Sequence of chain 1.J:
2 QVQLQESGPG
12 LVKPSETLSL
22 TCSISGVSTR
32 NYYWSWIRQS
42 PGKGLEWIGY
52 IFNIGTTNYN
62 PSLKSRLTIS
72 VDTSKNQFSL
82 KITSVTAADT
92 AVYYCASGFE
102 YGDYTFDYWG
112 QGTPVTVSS

Sequence of chain 1.B:
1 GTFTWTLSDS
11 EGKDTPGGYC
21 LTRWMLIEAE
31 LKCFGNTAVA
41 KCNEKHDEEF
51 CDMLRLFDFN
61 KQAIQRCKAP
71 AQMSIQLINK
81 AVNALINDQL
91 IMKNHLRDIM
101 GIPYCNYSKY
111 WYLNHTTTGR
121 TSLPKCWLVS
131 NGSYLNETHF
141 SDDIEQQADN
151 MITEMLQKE

This small molecule binds to this protein.
Small molecule (SMILES): CC(=O)N[C@H]1[C@H](O[C@H]2[C@H](O)[C@@H](NC(C)=O)CO[C@@H]2CO)O[C@H](CO)[C@@H](O[C@@H]2O[C@H](CO[C@H]3O[C@H](CO)[C@@H](O)[C@H](O)[C@@H]3O)[C@@H](O)[C@H](O[C@H]3O[C@H](CO)[C@@H](O)[C@H](O)[C@@H]3O)[C@@H]2O)[C@@H]1O

Sequence of chain 1.A:
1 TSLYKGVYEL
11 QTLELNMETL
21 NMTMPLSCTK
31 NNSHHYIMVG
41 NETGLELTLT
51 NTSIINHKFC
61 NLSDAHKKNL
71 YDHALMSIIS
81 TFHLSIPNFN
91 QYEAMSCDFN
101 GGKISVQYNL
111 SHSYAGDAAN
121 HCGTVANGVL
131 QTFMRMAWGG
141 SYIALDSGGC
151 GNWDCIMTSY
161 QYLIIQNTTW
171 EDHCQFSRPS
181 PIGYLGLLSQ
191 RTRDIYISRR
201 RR

Binding-site contacts:
Ligand atom N2 contacts residue THR121 of chain 1.B at 3.4 Å.
Ligand atom C2 contacts residue TYR102 of chain 1.J at 4.1 Å (hydrophobic).
Ligand atom C8 contacts residue PHE34 of chain 1.B at 3.3 Å (hydrophobic).
Ligand atom N2 contacts residue ASN114 of chain 1.B at 2.9 Å (h-bond).
Ligand atom N2 contacts residue GLN11 of chain 1.A at 4.1 Å.
Ligand atom O6 contacts residue THR116 of chain 1.B at 3.5 Å.
Ligand atom O3 contacts residue MAN5 of chain 1.L at 3.3 Å (h-bond).
Ligand atom C7 contacts residue THR121 of chain 1.B at 3.8 Å.
Ligand atom O7 contacts residue LYS32 of chain 1.B at 3.6 Å.
Ligand atom C1 contacts residue ASN114 of chain 1.B at 1.4 Å.
Ligand atom C7 contacts residue GLN11 of chain 1.A at 3.7 Å.
Ligand atom C2 contacts residue GLN11 of chain 1.A at 3.9 Å.
Ligand atom O7 contacts residue TYR112 of chain 1.B at 2.7 Å (h-bond).
Ligand atom C3 contacts residue TYR102 of chain 1.J at 3.6 Å (hydrophobic).
Ligand atom C7 contacts residue TYR112 of chain 1.B at 3.3 Å (hydrophobic).
Ligand atom O2 contacts residue TYR105 of chain 1.J at 4.2 Å.
Ligand atom C6 contacts residue TYR102 of chain 1.J at 3.4 Å (hydrophobic).
Ligand atom C1 contacts residue TYR102 of chain 1.J at 3.4 Å (hydrophobic).
Ligand atom C8 contacts residue CYS33 of chain 1.B at 3.8 Å (hydrophobic).
Ligand atom C5 contacts residue ASN114 of chain 1.B at 3.7 Å.
Ligand atom C8 contacts residue LYS32 of chain 1.B at 4.1 Å.
Ligand atom C4 contacts residue TYR102 of chain 1.J at 3.8 Å (hydrophobic).
Ligand atom C1 contacts residue GLN11 of chain 1.A at 4.0 Å.
Ligand atom O7 contacts residue GLN11 of chain 1.A at 3.0 Å (h-bond).
Ligand atom C8 contacts residue THR121 of chain 1.B at 3.4 Å.
Ligand atom C1 contacts residue THR121 of chain 1.B at 4.2 Å.
Ligand atom C3 contacts residue ASN114 of chain 1.B at 3.8 Å.
Ligand atom O6 contacts residue ASN114 of chain 1.B at 4.2 Å.
Ligand atom O5 contacts residue ASN114 of chain 1.B at 2.4 Å (h-bond).
Ligand atom O3 contacts residue TYR102 of chain 1.J at 3.2 Å (h-bond).
Ligand atom C8 contacts residue TYR112 of chain 1.B at 3.7 Å (hydrophobic).
Ligand atom O5 contacts residue TYR102 of chain 1.J at 2.6 Å (h-bond).
Ligand atom C2 contacts residue ASN114 of chain 1.B at 2.5 Å.
Ligand atom C6 contacts residue LEU31 of chain 1.B at 4.2 Å (hydrophobic).
Ligand atom C4 contacts residue TYR102 of chain 1.J at 4.0 Å (hydrophobic).
Ligand atom C5 contacts residue TYR102 of chain 1.J at 3.4 Å (hydrophobic).
Ligand atom C7 contacts residue ASN114 of chain 1.B at 3.6 Å.
Ligand atom O7 contacts residue ASN114 of chain 1.B at 3.8 Å.
Ligand atom O2 contacts residue TYR102 of chain 1.J at 3.1 Å.
Ligand atom O4 contacts residue TYR102 of chain 1.J at 3.0 Å.